Sequence of chain 1.A:
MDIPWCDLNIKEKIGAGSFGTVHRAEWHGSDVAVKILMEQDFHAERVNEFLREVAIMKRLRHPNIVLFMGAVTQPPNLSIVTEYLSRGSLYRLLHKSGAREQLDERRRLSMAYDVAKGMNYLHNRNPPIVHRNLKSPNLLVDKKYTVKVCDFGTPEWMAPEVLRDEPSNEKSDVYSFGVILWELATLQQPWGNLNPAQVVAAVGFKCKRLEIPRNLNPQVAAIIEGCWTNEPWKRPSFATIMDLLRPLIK

Binding-site contacts:
Ligand atom N1 contacts residue ALA64 of chain 1.A at 3.4 Å.
Ligand atom C25 contacts residue ILE45 of chain 1.A at 3.4 Å (hydrophobic).
Ligand atom C28 contacts residue PRO168 of chain 1.A at 3.0 Å (hydrophobic).
Ligand atom O4 contacts residue ILE45 of chain 1.A at 3.8 Å.
Ligand atom O5 contacts residue TYR115 of chain 1.A at 3.5 Å.
Ligand atom C8 contacts residue LEU171 of chain 1.A at 3.8 Å (hydrophobic).
Ligand atom C14 contacts residue CYS181 of chain 1.A at 3.7 Å (hydrophobic).
Ligand atom N1 contacts residue GLU114 of chain 1.A at 3.1 Å (salt-bridge).
Ligand atom C5 contacts residue ILE45 of chain 1.A at 3.4 Å (hydrophobic).
Ligand atom C3 contacts residue LEU116 of chain 1.A at 3.1 Å (hydrophobic).
Ligand atom N3 contacts residue ILE45 of chain 1.A at 3.5 Å (h-bond).
Ligand atom C1 contacts residue ILE45 of chain 1.A at 3.1 Å (hydrophobic).
Ligand atom C26 contacts residue ALA47 of chain 1.A at 3.6 Å (hydrophobic).
Ligand atom C1 contacts residue GLY119 of chain 1.A at 3.8 Å.
Ligand atom N1 contacts residue THR113 of chain 1.A at 3.5 Å (h-bond).
Ligand atom C14 contacts residue LYS66 of chain 1.A at 3.7 Å.
Ligand atom O5 contacts residue ALA64 of chain 1.A at 3.8 Å.
Ligand atom C3 contacts residue GLY119 of chain 1.A at 3.4 Å.
Ligand atom N4 contacts residue PRO168 of chain 1.A at 3.0 Å (h-bond).
Ligand atom N1 contacts residue LEU171 of chain 1.A at 3.8 Å.
Ligand atom O4 contacts residue GLY46 of chain 1.A at 3.2 Å.
Ligand atom C20 contacts residue ILE45 of chain 1.A at 3.4 Å (hydrophobic).
Ligand atom C17 contacts residue VAL53 of chain 1.A at 3.6 Å (hydrophobic).
Ligand atom C2 contacts residue GLY119 of chain 1.A at 3.3 Å.
Ligand atom C16 contacts residue PHE50 of chain 1.A at 3.6 Å (hydrophobic).
Ligand atom C11 contacts residue LEU171 of chain 1.A at 3.8 Å (hydrophobic).
Ligand atom C4 contacts residue LEU116 of chain 1.A at 2.9 Å (hydrophobic).
Ligand atom O6 contacts residue LEU171 of chain 1.A at 3.8 Å.
Ligand atom N1 contacts residue LEU116 of chain 1.A at 3.8 Å.
Ligand atom N2 contacts residue VAL53 of chain 1.A at 3.7 Å.
Ligand atom C4 contacts residue ILE45 of chain 1.A at 3.5 Å (hydrophobic).
Ligand atom O5 contacts residue LEU116 of chain 1.A at 2.9 Å (h-bond).
Ligand atom C7 contacts residue LEU171 of chain 1.A at 3.4 Å (hydrophobic).
Ligand atom C9 contacts residue THR113 of chain 1.A at 3.4 Å.
Ligand atom C9 contacts residue LEU171 of chain 1.A at 3.7 Å (hydrophobic).
Ligand atom C6 contacts residue ILE45 of chain 1.A at 3.6 Å (hydrophobic).
Ligand atom C10 contacts residue LEU171 of chain 1.A at 3.4 Å (hydrophobic).
Ligand atom C27 contacts residue PRO168 of chain 1.A at 3.6 Å (hydrophobic).
Ligand atom C13 contacts residue CYS181 of chain 1.A at 3.4 Å (hydrophobic).
Ligand atom C8 contacts residue ALA64 of chain 1.A at 3.6 Å (hydrophobic).

This protein binds this small molecule.
Small molecule (SMILES): CN[C@@H]1C[C@H]2O[C@@](C)([C@@H]1OC)n1c3ccccc3c3c4c(c5c6ccccc6n2c5c31)C(=O)NC4